A protein and the small-molecule ligand that binds it are described below.
Small molecule (SMILES): Nc1nc2c(ncn2[C@@H]2O[C@H](CO[P](=O)(O)O[P](=O)(O)NP(=O)(O)O)[C@@H](O)[C@H]2O)c(=O)[nH]1

Binding-site contacts:
Ligand atom O6 contacts residue LYS151 of chain 1.E at 3.6 Å.
Ligand atom C8 contacts residue GLY19 of chain 1.E at 3.7 Å.
Ligand atom O2' contacts residue ASP34 of chain 1.E at 3.5 Å (salt-bridge).
Ligand atom N3B contacts residue GLY17 of chain 1.E at 3.0 Å (h-bond).
Ligand atom O6 contacts residue ALA150 of chain 1.E at 2.7 Å (h-bond).
Ligand atom O4' contacts residue LYS121 of chain 1.E at 3.2 Å (salt-bridge).
Ligand atom C2' contacts residue VAL33 of chain 1.E at 3.6 Å (hydrophobic).
Ligand atom O2' contacts residue VAL33 of chain 1.E at 2.6 Å (h-bond).
Ligand atom O2B contacts residue LYS20 of chain 1.E at 2.9 Å (salt-bridge).
Ligand atom C8 contacts residue ALA22 of chain 1.E at 3.5 Å (hydrophobic).
Ligand atom N2 contacts residue ASP123 of chain 1.E at 2.8 Å (salt-bridge).
Ligand atom O6 contacts residue LYS121 of chain 1.E at 3.4 Å (salt-bridge).
Ligand atom O3' contacts residue ASP34 of chain 1.E at 3.2 Å (salt-bridge).
Ligand atom O2' contacts residue PHE32 of chain 1.E at 3.5 Å.
Ligand atom PB contacts residue LYS20 of chain 1.E at 3.6 Å.
Ligand atom O1A contacts residue GLY19 of chain 1.E at 3.5 Å.
Ligand atom O3A contacts residue GLY17 of chain 1.E at 3.7 Å.
Ligand atom O1B contacts residue SER21 of chain 1.E at 3.0 Å (h-bond).
Ligand atom O1A contacts residue SER21 of chain 1.E at 3.3 Å (h-bond).
Ligand atom N2 contacts residue LEU124 of chain 1.E at 3.5 Å.
Ligand atom PG contacts residue LYS20 of chain 1.E at 3.7 Å.
Ligand atom C5' contacts residue GLY17 of chain 1.E at 3.6 Å.
Ligand atom N7 contacts residue ASN120 of chain 1.E at 3.1 Å (h-bond).
Ligand atom N7 contacts residue ALA150 of chain 1.E at 3.6 Å.
Ligand atom O2B contacts residue GLY17 of chain 1.E at 3.7 Å.
Ligand atom O2G contacts residue LYS20 of chain 1.E at 2.8 Å (salt-bridge).
Ligand atom O3A contacts residue GLY19 of chain 1.E at 3.3 Å (h-bond).
Ligand atom C6 contacts residue LYS121 of chain 1.E at 3.6 Å.
Ligand atom O2G contacts residue ALA63 of chain 1.E at 3.7 Å.
Ligand atom N1 contacts residue ASP123 of chain 1.E at 2.8 Å (salt-bridge).
Ligand atom O2B contacts residue VAL18 of chain 1.E at 3.3 Å (h-bond).
Ligand atom O6 contacts residue SER149 of chain 1.E at 3.4 Å.
Ligand atom C2 contacts residue ASP123 of chain 1.E at 3.6 Å.
Ligand atom O6 contacts residue ASN120 of chain 1.E at 3.2 Å (h-bond).
Ligand atom O2G contacts residue GLY16 of chain 1.E at 3.6 Å.
Ligand atom O1A contacts residue ALA22 of chain 1.E at 2.8 Å (h-bond).
Ligand atom N7 contacts residue ALA22 of chain 1.E at 3.7 Å.
Ligand atom O6 contacts residue ASP123 of chain 1.E at 3.6 Å (salt-bridge).
Ligand atom C6 contacts residue ASP123 of chain 1.E at 3.6 Å.
Ligand atom O2B contacts residue GLY19 of chain 1.E at 3.0 Å (h-bond).

Sequence of chain 1.E:
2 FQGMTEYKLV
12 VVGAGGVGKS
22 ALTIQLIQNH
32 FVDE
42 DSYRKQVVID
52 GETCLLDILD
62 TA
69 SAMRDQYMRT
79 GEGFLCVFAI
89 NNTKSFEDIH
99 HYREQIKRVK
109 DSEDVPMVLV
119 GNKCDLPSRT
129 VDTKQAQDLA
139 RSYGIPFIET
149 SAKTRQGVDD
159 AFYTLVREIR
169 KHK